Binding-site contacts:
Ligand atom O6 contacts residue ASN275 of chain 1.C at 4.2 Å.
Ligand atom C4 contacts residue ASN275 of chain 1.C at 4.2 Å.
Ligand atom C2 contacts residue GLY273 of chain 1.C at 4.3 Å.
Ligand atom O7 contacts residue ASN275 of chain 1.C at 4.0 Å.
Ligand atom O5 contacts residue ASN275 of chain 1.C at 2.4 Å (h-bond).
Ligand atom C1 contacts residue ASN275 of chain 1.C at 1.4 Å.
Ligand atom C8 contacts residue TYR252 of chain 1.C at 4.2 Å (hydrophobic).
Ligand atom C8 contacts residue ASN275 of chain 1.C at 3.4 Å.
Ligand atom N2 contacts residue ASN275 of chain 1.C at 2.9 Å (h-bond).
Ligand atom C1 contacts residue GLY273 of chain 1.C at 3.5 Å.
Ligand atom C7 contacts residue GLY273 of chain 1.C at 3.6 Å.
Ligand atom C8 contacts residue HIS253 of chain 1.C at 4.2 Å.
Ligand atom O7 contacts residue GLU250 of chain 1.C at 3.2 Å (salt-bridge).
Ligand atom C7 contacts residue ASN275 of chain 1.C at 3.2 Å.
Ligand atom C2 contacts residue ASN275 of chain 1.C at 2.5 Å.
Ligand atom O7 contacts residue GLY273 of chain 1.C at 3.1 Å (h-bond).
Ligand atom C6 contacts residue GLU396 of chain 1.C at 4.2 Å.
Ligand atom C8 contacts residue GLU250 of chain 1.C at 3.3 Å.
Ligand atom C3 contacts residue ASN275 of chain 1.C at 3.8 Å.
Ligand atom C5 contacts residue ASN275 of chain 1.C at 3.7 Å.
Ligand atom C8 contacts residue GLY273 of chain 1.C at 4.0 Å.
Ligand atom O5 contacts residue VAL274 of chain 1.C at 4.0 Å.
Ligand atom O5 contacts residue GLY273 of chain 1.C at 4.2 Å.
Ligand atom N2 contacts residue GLY273 of chain 1.C at 4.3 Å.
Ligand atom C7 contacts residue GLU250 of chain 1.C at 3.7 Å.
Ligand atom C1 contacts residue VAL274 of chain 1.C at 3.8 Å (hydrophobic).

Sequence of chain 1.C:
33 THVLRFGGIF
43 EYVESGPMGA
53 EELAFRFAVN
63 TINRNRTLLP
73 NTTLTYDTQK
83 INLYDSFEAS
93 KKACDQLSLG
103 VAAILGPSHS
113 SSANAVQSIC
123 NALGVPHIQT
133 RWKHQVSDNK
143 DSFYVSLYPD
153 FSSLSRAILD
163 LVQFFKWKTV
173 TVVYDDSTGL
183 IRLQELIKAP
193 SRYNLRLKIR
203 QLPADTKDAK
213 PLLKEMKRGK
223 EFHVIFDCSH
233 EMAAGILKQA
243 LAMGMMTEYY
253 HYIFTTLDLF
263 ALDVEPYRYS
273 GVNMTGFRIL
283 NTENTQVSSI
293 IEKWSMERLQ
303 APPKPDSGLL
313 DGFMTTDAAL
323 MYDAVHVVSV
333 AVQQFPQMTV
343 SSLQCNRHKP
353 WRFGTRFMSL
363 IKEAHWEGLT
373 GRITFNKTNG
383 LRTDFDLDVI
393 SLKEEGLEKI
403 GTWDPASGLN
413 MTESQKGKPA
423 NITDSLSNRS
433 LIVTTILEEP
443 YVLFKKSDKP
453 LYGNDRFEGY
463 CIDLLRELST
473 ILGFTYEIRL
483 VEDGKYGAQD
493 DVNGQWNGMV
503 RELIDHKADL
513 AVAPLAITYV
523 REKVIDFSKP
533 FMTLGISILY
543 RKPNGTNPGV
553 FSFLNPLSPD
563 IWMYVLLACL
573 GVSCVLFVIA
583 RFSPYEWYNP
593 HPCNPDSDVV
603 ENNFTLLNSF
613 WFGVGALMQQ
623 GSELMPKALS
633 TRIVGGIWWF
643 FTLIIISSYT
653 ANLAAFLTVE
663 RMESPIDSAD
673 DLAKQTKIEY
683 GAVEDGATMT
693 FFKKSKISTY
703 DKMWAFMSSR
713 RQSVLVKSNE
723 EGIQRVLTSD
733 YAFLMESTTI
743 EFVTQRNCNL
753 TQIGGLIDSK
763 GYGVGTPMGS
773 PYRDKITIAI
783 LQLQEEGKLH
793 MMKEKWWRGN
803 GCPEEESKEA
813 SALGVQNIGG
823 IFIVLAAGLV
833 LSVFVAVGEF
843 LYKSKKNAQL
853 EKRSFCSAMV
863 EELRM

The small molecule below binds the protein below.
Small molecule (SMILES): CC(=O)N[C@@H]1[C@@H](O)[C@H](O)[C@@H](CO)O[C@H]1O